Sequence of chain 1.F:
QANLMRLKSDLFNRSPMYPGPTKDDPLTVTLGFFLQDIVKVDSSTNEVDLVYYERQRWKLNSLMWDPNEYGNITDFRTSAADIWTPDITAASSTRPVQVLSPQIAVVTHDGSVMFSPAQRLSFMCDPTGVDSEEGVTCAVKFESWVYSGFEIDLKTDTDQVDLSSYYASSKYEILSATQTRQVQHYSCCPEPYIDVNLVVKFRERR

This protein binds this small molecule.
Small molecule (SMILES): CN1[C@@H]2CC[C@H]1CC(OC(=O)c1c[nH]c3ccccc13)C2

Binding-site contacts:
Ligand atom C21 contacts residue CYS207 of chain 1.J at 3.5 Å (hydrophobic).
Ligand atom C1 contacts residue TYR212 of chain 1.J at 3.8 Å (hydrophobic).
Ligand atom C11 contacts residue ARG74 of chain 1.F at 3.8 Å.
Ligand atom C15 contacts residue PHE53 of chain 1.F at 3.9 Å (hydrophobic).
Ligand atom C12 contacts residue CYS207 of chain 1.J at 3.7 Å (hydrophobic).
Ligand atom O4 contacts residue CYS208 of chain 1.J at 3.7 Å.
Ligand atom N10 contacts residue ARG74 of chain 1.F at 3.4 Å.
Ligand atom O3 contacts residue SER135 of chain 1.F at 3.9 Å.
Ligand atom C12 contacts residue CYS208 of chain 1.J at 3.9 Å (hydrophobic).
Ligand atom N1 contacts residue TRP164 of chain 1.J at 2.8 Å (h-bond).
Ligand atom C12 contacts residue ARG74 of chain 1.F at 3.9 Å.
Ligand atom C18 contacts residue CYS207 of chain 1.J at 3.9 Å (hydrophobic).
Ligand atom C11 contacts residue SER135 of chain 1.F at 3.8 Å.
Ligand atom C2 contacts residue TRP164 of chain 1.J at 3.4 Å (hydrophobic).
Ligand atom C17 contacts residue CYS208 of chain 1.J at 3.8 Å (hydrophobic).
Ligand atom C1 contacts residue TRP164 of chain 1.J at 3.6 Å (hydrophobic).
Ligand atom C12 contacts residue SER135 of chain 1.F at 3.7 Å.
Ligand atom C21 contacts residue PHE53 of chain 1.F at 3.8 Å (hydrophobic).
Ligand atom C9 contacts residue CYS208 of chain 1.J at 3.8 Å (hydrophobic).
Ligand atom C3 contacts residue TRP164 of chain 1.J at 3.6 Å (hydrophobic).
Ligand atom C4 contacts residue TRP164 of chain 1.J at 3.2 Å (hydrophobic).
Ligand atom C9 contacts residue SER135 of chain 1.F at 3.7 Å.
Ligand atom C15 contacts residue ARG74 of chain 1.F at 3.1 Å.
Ligand atom C2 contacts residue TYR212 of chain 1.J at 3.5 Å (hydrophobic).
Ligand atom C11 contacts residue CYS207 of chain 1.J at 3.8 Å (hydrophobic).
Ligand atom C21 contacts residue ARG74 of chain 1.F at 3.4 Å.
Ligand atom C8 contacts residue GLU162 of chain 1.J at 3.3 Å.
Ligand atom C8 contacts residue TRP164 of chain 1.J at 3.6 Å (hydrophobic).
Ligand atom C7 contacts residue TYR205 of chain 1.J at 3.9 Å (hydrophobic).
Ligand atom C15 contacts residue CYS207 of chain 1.J at 3.2 Å (hydrophobic).
Ligand atom C18 contacts residue ARG74 of chain 1.F at 3.8 Å.
Ligand atom N10 contacts residue PHE53 of chain 1.F at 3.3 Å.
Ligand atom N10 contacts residue CYS207 of chain 1.J at 3.5 Å.
Ligand atom C16 contacts residue CYS207 of chain 1.J at 3.6 Å (hydrophobic).
Ligand atom C13 contacts residue ARG74 of chain 1.F at 3.7 Å.
Ligand atom C16 contacts residue ARG74 of chain 1.F at 3.4 Å.
Ligand atom C11 contacts residue TYR72 of chain 1.F at 3.7 Å (hydrophobic).
Ligand atom C8 contacts residue TYR205 of chain 1.J at 3.7 Å (hydrophobic).
Ligand atom C5 contacts residue TRP164 of chain 1.J at 3.5 Å (hydrophobic).
Ligand atom C16 contacts residue CYS208 of chain 1.J at 3.9 Å (hydrophobic).

Sequence of chain 1.J:
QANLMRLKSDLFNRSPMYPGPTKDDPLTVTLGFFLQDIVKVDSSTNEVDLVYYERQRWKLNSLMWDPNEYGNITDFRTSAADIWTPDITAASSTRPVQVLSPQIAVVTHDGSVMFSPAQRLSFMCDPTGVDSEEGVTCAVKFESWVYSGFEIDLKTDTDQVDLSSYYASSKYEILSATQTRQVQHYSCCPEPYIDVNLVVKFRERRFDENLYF